Sequence of chain 42.C:
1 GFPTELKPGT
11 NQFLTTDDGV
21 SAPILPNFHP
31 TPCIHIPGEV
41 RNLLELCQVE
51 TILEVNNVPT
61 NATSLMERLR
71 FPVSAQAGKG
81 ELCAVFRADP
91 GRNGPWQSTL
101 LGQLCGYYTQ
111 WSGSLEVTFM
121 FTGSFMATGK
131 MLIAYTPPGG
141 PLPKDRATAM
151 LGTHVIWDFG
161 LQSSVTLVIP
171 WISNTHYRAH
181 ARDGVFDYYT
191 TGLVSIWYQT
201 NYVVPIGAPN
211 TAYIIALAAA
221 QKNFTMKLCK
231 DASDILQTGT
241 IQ

Sequence of chain 42.A:
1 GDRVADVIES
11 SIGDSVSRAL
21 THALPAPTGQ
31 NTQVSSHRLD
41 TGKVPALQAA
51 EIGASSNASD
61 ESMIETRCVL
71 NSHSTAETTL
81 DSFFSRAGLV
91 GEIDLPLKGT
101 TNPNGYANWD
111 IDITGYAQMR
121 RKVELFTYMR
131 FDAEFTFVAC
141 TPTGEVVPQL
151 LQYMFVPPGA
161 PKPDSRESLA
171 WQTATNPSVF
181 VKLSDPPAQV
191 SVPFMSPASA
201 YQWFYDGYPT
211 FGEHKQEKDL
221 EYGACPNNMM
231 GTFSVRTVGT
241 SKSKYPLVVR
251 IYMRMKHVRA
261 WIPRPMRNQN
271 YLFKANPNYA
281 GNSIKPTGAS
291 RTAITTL

Sequence of chain 43.C:
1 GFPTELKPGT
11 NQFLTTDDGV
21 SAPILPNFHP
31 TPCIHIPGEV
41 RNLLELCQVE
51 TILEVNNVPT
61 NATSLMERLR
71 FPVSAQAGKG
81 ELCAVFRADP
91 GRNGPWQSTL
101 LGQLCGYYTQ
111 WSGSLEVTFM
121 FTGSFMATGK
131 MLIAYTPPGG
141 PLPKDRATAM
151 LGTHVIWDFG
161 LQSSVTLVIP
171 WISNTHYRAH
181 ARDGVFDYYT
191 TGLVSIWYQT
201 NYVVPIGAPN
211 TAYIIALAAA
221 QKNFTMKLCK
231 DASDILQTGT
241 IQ

Binding-site contacts:
Ligand atom CAP contacts residue ILE111 of chain 42.A at 3.6 Å (hydrophobic).
Ligand atom CAI contacts residue PHE135 of chain 42.A at 3.7 Å (hydrophobic).
Ligand atom CAD contacts residue THR114 of chain 42.A at 3.6 Å.
Ligand atom CAG contacts residue ASN228 of chain 42.A at 3.2 Å.
Ligand atom OAW contacts residue MET195 of chain 42.A at 3.3 Å.
Ligand atom CAR contacts residue TYR201 of chain 42.A at 3.5 Å (hydrophobic).
Ligand atom CAH contacts residue PHE155 of chain 42.A at 3.7 Å (hydrophobic).
Ligand atom CAD contacts residue ASP112 of chain 42.A at 3.7 Å.
Ligand atom CAC contacts residue PHE233 of chain 42.A at 3.9 Å (hydrophobic).
Ligand atom CAA contacts residue TYR153 of chain 42.A at 3.7 Å (hydrophobic).
Ligand atom CAP contacts residue PHE135 of chain 42.A at 3.6 Å (hydrophobic).
Ligand atom CAA contacts residue VAL179 of chain 42.A at 3.3 Å (hydrophobic).
Ligand atom CAJ contacts residue PHE155 of chain 42.A at 3.8 Å (hydrophobic).
Ligand atom CBA contacts residue TRP203 of chain 42.A at 3.3 Å (hydrophobic).
Ligand atom CAE contacts residue ASN228 of chain 42.A at 3.4 Å.
Ligand atom OAB contacts residue TRP203 of chain 42.A at 3.8 Å.
Ligand atom CAS contacts residue ASN228 of chain 42.A at 3.7 Å.
Ligand atom CAK contacts residue PHE135 of chain 42.A at 3.6 Å (hydrophobic).
Ligand atom CAG contacts residue TRP203 of chain 42.A at 3.6 Å (hydrophobic).
Ligand atom CAE contacts residue GLN202 of chain 42.A at 3.4 Å.
Ligand atom CAL contacts residue PRO177 of chain 42.A at 3.7 Å (hydrophobic).
Ligand atom CAN contacts residue ILE111 of chain 42.A at 3.8 Å (hydrophobic).
Ligand atom CAF contacts residue TRP203 of chain 42.A at 3.8 Å (hydrophobic).
Ligand atom OAB contacts residue ILE113 of chain 42.A at 3.2 Å (h-bond).
Ligand atom CAF contacts residue ASP112 of chain 42.A at 3.6 Å.
Ligand atom CAX contacts residue TRP203 of chain 42.A at 3.5 Å (hydrophobic).
Ligand atom NAT contacts residue PHE155 of chain 42.A at 3.9 Å.
Ligand atom CAA contacts residue PRO177 of chain 42.A at 3.3 Å (hydrophobic).
Ligand atom CBA contacts residue ASN228 of chain 42.A at 3.8 Å.
Ligand atom OAW contacts residue ILE111 of chain 42.A at 3.9 Å.
Ligand atom NBB contacts residue TRP203 of chain 42.A at 3.9 Å.
Ligand atom CAS contacts residue TRP203 of chain 42.A at 3.5 Å (hydrophobic).
Ligand atom OAB contacts residue ASP112 of chain 42.A at 3.6 Å.
Ligand atom CAC contacts residue PHE137 of chain 42.A at 3.8 Å (hydrophobic).
Ligand atom CAS contacts residue TYR201 of chain 42.A at 3.7 Å (hydrophobic).
Ligand atom CAA contacts residue SER178 of chain 42.A at 3.5 Å.
Ligand atom NBC contacts residue TRP203 of chain 42.A at 3.2 Å.
Ligand atom CAL contacts residue PHE155 of chain 42.A at 3.7 Å (hydrophobic).
Ligand atom CAG contacts residue GLN202 of chain 42.A at 3.5 Å.
Ligand atom CAI contacts residue VAL192 of chain 42.A at 3.9 Å (hydrophobic).

This protein binds this small molecule.
Small molecule (SMILES): CCO/N=C/c1ccc(OCCCCCN2CCN(c3ccncc3)C2=O)cc1